Sequence of chain 1.A:
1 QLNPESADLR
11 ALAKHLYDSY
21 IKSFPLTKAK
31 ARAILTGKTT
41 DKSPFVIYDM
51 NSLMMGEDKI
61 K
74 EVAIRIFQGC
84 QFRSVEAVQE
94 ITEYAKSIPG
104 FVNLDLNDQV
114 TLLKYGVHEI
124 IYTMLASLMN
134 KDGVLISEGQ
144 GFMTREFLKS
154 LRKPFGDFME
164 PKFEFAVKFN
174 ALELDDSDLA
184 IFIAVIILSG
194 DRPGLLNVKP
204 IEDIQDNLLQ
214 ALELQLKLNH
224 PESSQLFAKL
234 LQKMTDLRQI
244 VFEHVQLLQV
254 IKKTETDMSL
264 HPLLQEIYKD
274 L

Binding-site contacts:
Ligand atom C01 contacts residue SER87 of chain 1.A at 3.7 Å.
Ligand atom C26 contacts residue ILE79 of chain 1.A at 3.7 Å (hydrophobic).
Ligand atom C19 contacts residue SER87 of chain 1.A at 3.5 Å.
Ligand atom C39 contacts residue SER140 of chain 1.A at 3.7 Å.
Ligand atom C18 contacts residue HIS247 of chain 1.A at 3.6 Å.
Ligand atom C19 contacts residue TYR271 of chain 1.A at 3.2 Å (hydrophobic).
Ligand atom C31 contacts residue TYR271 of chain 1.A at 3.7 Å (hydrophobic).
Ligand atom C35 contacts residue CYS83 of chain 1.A at 3.3 Å (hydrophobic).
Ligand atom C17 contacts residue TYR271 of chain 1.A at 3.6 Å (hydrophobic).
Ligand atom C34 contacts residue PHE80 of chain 1.A at 3.7 Å (hydrophobic).
Ligand atom O15 contacts residue HIS247 of chain 1.A at 3.6 Å.
Ligand atom C17 contacts residue SER87 of chain 1.A at 3.6 Å.
Ligand atom C02 contacts residue CYS83 of chain 1.A at 3.1 Å (hydrophobic).
Ligand atom C34 contacts residue CYS83 of chain 1.A at 3.5 Å (hydrophobic).
Ligand atom O38 contacts residue PHE80 of chain 1.A at 3.2 Å.
Ligand atom C11 contacts residue ARG86 of chain 1.A at 3.6 Å.
Ligand atom C21 contacts residue ARG86 of chain 1.A at 3.7 Å.
Ligand atom C34 contacts residue GLN84 of chain 1.A at 3.7 Å.
Ligand atom C32 contacts residue LEU251 of chain 1.A at 3.4 Å (hydrophobic).
Ligand atom C20 contacts residue ARG86 of chain 1.A at 3.7 Å.
Ligand atom C39 contacts residue ARG86 of chain 1.A at 3.3 Å.
Ligand atom O40 contacts residue ILE139 of chain 1.A at 3.7 Å.
Ligand atom C01 contacts residue CYS83 of chain 1.A at 3.5 Å (hydrophobic).
Ligand atom C24 contacts residue ILE139 of chain 1.A at 3.6 Å (hydrophobic).
Ligand atom C31 contacts residue HIS247 of chain 1.A at 3.5 Å.
Ligand atom N07 contacts residue LEU128 of chain 1.A at 3.7 Å.
Ligand atom C23 contacts residue ILE139 of chain 1.A at 3.3 Å (hydrophobic).
Ligand atom C10 contacts residue ALA90 of chain 1.A at 3.7 Å (hydrophobic).
Ligand atom C06 contacts residue SER87 of chain 1.A at 3.1 Å.
Ligand atom O41 contacts residue ARG86 of chain 1.A at 2.4 Å (salt-bridge).
Ligand atom N36 contacts residue GLN84 of chain 1.A at 3.6 Å.
Ligand atom C17 contacts residue HIS247 of chain 1.A at 3.6 Å.
Ligand atom C03 contacts residue CYS83 of chain 1.A at 3.6 Å (hydrophobic).
Ligand atom O37 contacts residue GLN84 of chain 1.A at 2.5 Å (h-bond).
Ligand atom O15 contacts residue TYR125 of chain 1.A at 2.8 Å (h-bond).
Ligand atom O40 contacts residue ARG86 of chain 1.A at 3.4 Å (salt-bridge).
Ligand atom C12 contacts residue LEU128 of chain 1.A at 3.5 Å (hydrophobic).
Ligand atom O40 contacts residue SER140 of chain 1.A at 2.7 Å (h-bond).
Ligand atom C33 contacts residue GLN84 of chain 1.A at 3.7 Å.
Ligand atom N16 contacts residue SER87 of chain 1.A at 2.8 Å (h-bond).

This small molecule binds to this protein.
Small molecule (SMILES): Cc1c(C)n(Cc2ccc(-c3ccccc3C(=O)O)cc2)c2ccc(C(=O)N[C@H](C)c3ccc([N+](=O)[O-])cc3)cc12